Sequence of chain 5.D:
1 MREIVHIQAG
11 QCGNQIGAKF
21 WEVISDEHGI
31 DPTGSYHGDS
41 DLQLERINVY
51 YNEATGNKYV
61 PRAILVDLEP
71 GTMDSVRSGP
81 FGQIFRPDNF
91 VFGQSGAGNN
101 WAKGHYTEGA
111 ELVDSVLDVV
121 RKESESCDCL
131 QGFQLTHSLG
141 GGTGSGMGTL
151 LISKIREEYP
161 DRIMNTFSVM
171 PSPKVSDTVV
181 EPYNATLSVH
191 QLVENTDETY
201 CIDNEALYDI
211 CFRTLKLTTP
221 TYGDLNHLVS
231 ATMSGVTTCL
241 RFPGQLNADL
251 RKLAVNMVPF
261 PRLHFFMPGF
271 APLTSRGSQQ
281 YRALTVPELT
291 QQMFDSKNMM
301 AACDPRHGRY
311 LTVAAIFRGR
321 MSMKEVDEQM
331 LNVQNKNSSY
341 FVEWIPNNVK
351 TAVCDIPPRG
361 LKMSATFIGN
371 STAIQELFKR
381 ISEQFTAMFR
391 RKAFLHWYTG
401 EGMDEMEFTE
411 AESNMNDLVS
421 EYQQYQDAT

Binding-site contacts:
Ligand atom C14 contacts residue THR274 of chain 5.D at 3.6 Å.
Ligand atom C06 contacts residue HIS227 of chain 5.D at 2.2 Å.
Ligand atom O10 contacts residue GLY360 of chain 5.D at 3.8 Å.
Ligand atom O12 contacts residue GLY360 of chain 5.D at 3.8 Å.
Ligand atom C08 contacts residue HIS227 of chain 5.D at 3.1 Å.
Ligand atom C15 contacts residue LEU273 of chain 5.D at 3.7 Å (hydrophobic).
Ligand atom C07 contacts residue HIS227 of chain 5.D at 2.4 Å.
Ligand atom C28 contacts residue PRO358 of chain 5.D at 3.7 Å (hydrophobic).
Ligand atom O07 contacts residue THR274 of chain 5.D at 3.7 Å.
Ligand atom C47 contacts residue ARG276 of chain 5.D at 3.5 Å.
Ligand atom C42 contacts residue VAL23 of chain 5.D at 3.2 Å (hydrophobic).
Ligand atom C40 contacts residue VAL23 of chain 5.D at 3.7 Å (hydrophobic).
Ligand atom O06 contacts residue PRO272 of chain 5.D at 3.7 Å.
Ligand atom C04 contacts residue HIS227 of chain 5.D at 3.5 Å.
Ligand atom C15 contacts residue PRO272 of chain 5.D at 3.3 Å (hydrophobic).
Ligand atom O13 contacts residue ARG359 of chain 5.D at 3.3 Å (salt-bridge).
Ligand atom C31 contacts residue HIS227 of chain 5.D at 3.6 Å.
Ligand atom C36 contacts residue HIS227 of chain 5.D at 3.4 Å.
Ligand atom O14 contacts residue HIS227 of chain 5.D at 2.3 Å (h-bond).
Ligand atom O06 contacts residue LEU215 of chain 5.D at 3.5 Å.
Ligand atom C42 contacts residue GLU27 of chain 5.D at 3.4 Å.
Ligand atom C44 contacts residue LEU361 of chain 5.D at 3.1 Å (hydrophobic).
Ligand atom O13 contacts residue PRO358 of chain 5.D at 3.2 Å.
Ligand atom C30 contacts residue HIS227 of chain 5.D at 3.2 Å.
Ligand atom C05 contacts residue HIS227 of chain 5.D at 2.9 Å.
Ligand atom C14 contacts residue LEU215 of chain 5.D at 3.3 Å (hydrophobic).
Ligand atom O06 contacts residue THR274 of chain 5.D at 2.9 Å (h-bond).
Ligand atom O01 contacts residue ARG276 of chain 5.D at 3.7 Å.
Ligand atom C39 contacts residue ALA231 of chain 5.D at 3.7 Å (hydrophobic).
Ligand atom C16 contacts residue PRO272 of chain 5.D at 3.8 Å (hydrophobic).
Ligand atom C19 contacts residue THR274 of chain 5.D at 3.2 Å.
Ligand atom O05 contacts residue LEU361 of chain 5.D at 3.2 Å.
Ligand atom C33 contacts residue GLU22 of chain 5.D at 3.7 Å.
Ligand atom C41 contacts residue GLU27 of chain 5.D at 3.3 Å.
Ligand atom O06 contacts residue LEU273 of chain 5.D at 3.0 Å.
Ligand atom C07 contacts residue ASP224 of chain 5.D at 3.6 Å.
Ligand atom C16 contacts residue THR274 of chain 5.D at 3.6 Å.
Ligand atom C15 contacts residue THR274 of chain 5.D at 3.8 Å.
Ligand atom C09 contacts residue HIS227 of chain 5.D at 3.6 Å.
Ligand atom C41 contacts residue VAL23 of chain 5.D at 2.8 Å (hydrophobic).

This small molecule binds to this protein.
Small molecule (SMILES): CC(=O)O[C@H]1C(=O)[C@@]2(C)[C@H]([C@H](OC(=O)c3ccccc3)[C@]3(O)C[C@H](OC(=O)[C@H](O)[C@@H](NC(=O)c4ccccc4)c4ccccc4)C(C)=C1C3(C)C)[C@]1(OC(C)=O)CO[C@@H]1C[C@@H]2O